Binding-site contacts:
Ligand atom CAH contacts residue PHE88 of chain 1.C at 3.5 Å (hydrophobic).
Ligand atom NAE contacts residue PHE169 of chain 1.C at 3.3 Å.
Ligand atom CAD contacts residue LEU159 of chain 1.C at 3.4 Å (hydrophobic).
Ligand atom CAQ contacts residue TYR133 of chain 1.C at 3.4 Å (hydrophobic).
Ligand atom CAB contacts residue CYS91 of chain 1.C at 3.1 Å (hydrophobic).
Ligand atom CAS contacts residue SER95 of chain 1.C at 3.6 Å.
Ligand atom CAH contacts residue PHE169 of chain 1.C at 3.6 Å (hydrophobic).
Ligand atom NBC contacts residue CYS91 of chain 1.C at 3.3 Å.
Ligand atom CAB contacts residue ILE87 of chain 1.C at 3.1 Å (hydrophobic).
Ligand atom OAG contacts residue LEU136 of chain 1.C at 3.6 Å.
Ligand atom CBI contacts residue ARG94 of chain 1.C at 3.7 Å.
Ligand atom CAY contacts residue CYS91 of chain 1.C at 3.7 Å (hydrophobic).
Ligand atom CBG contacts residue ARG94 of chain 1.C at 3.6 Å.
Ligand atom NAE contacts residue CYS91 of chain 1.C at 3.6 Å.
Ligand atom CAO contacts residue HIS72 of chain 1.C at 3.6 Å.
Ligand atom CBK contacts residue CYS91 of chain 1.C at 2.8 Å (hydrophobic).
Ligand atom CAN contacts residue CYS91 of chain 1.C at 3.6 Å (hydrophobic).
Ligand atom CAI contacts residue ARG94 of chain 1.C at 3.3 Å.
Ligand atom OAF contacts residue SER148 of chain 1.C at 2.8 Å (h-bond).
Ligand atom CBK contacts residue MET170 of chain 1.C at 3.7 Å (hydrophobic).
Ligand atom CAW contacts residue THR74 of chain 1.C at 3.5 Å.
Ligand atom CAV contacts residue HIS72 of chain 1.C at 3.7 Å.
Ligand atom CAY contacts residue SER95 of chain 1.C at 3.7 Å.
Ligand atom CBE contacts residue ILE147 of chain 1.C at 3.7 Å (hydrophobic).
Ligand atom CAU contacts residue LEU61 of chain 1.C at 3.7 Å (hydrophobic).
Ligand atom CBE contacts residue SER148 of chain 1.C at 3.5 Å.
Ligand atom CAJ contacts residue ARG94 of chain 1.C at 3.4 Å.
Ligand atom CBA contacts residue CYS91 of chain 1.C at 1.8 Å (hydrophobic).
Ligand atom CBG contacts residue LEU136 of chain 1.C at 3.7 Å (hydrophobic).
Ligand atom CBJ contacts residue ILE147 of chain 1.C at 3.7 Å (hydrophobic).
Ligand atom CAK contacts residue ARG94 of chain 1.C at 3.5 Å.
Ligand atom CAM contacts residue HIS72 of chain 1.C at 3.7 Å.
Ligand atom CAC contacts residue CYS91 of chain 1.C at 3.2 Å (hydrophobic).
Ligand atom CAH contacts residue CYS91 of chain 1.C at 3.2 Å (hydrophobic).
Ligand atom CAN contacts residue ILE147 of chain 1.C at 3.6 Å (hydrophobic).
Ligand atom OAF contacts residue ILE147 of chain 1.C at 3.6 Å.
Ligand atom CBF contacts residue CYS91 of chain 1.C at 3.4 Å (hydrophobic).
Ligand atom NAE contacts residue PHE88 of chain 1.C at 2.5 Å.
Ligand atom CAD contacts residue MET170 of chain 1.C at 3.5 Å (hydrophobic).
Ligand atom CBP contacts residue CYS91 of chain 1.C at 2.8 Å (hydrophobic).

Sequence of chain 1.C:
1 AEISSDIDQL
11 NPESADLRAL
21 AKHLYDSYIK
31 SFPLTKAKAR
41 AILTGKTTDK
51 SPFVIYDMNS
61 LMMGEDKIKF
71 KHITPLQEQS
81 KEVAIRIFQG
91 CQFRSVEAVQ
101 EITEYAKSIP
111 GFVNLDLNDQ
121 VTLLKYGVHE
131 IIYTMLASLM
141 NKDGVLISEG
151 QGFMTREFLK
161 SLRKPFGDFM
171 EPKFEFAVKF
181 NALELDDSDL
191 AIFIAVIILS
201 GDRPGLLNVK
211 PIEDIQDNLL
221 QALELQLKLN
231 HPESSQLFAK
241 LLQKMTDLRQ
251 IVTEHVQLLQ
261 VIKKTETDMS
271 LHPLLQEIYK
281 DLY

This small molecule binds to this protein.
Small molecule (SMILES): CN1CCN(Cc2ccc(C(=O)NCc3cccc(CO[C@H]4CCC[C@H]4NC(=O)/C(C#N)=C/C(C)(C)C)c3)cc2)CC1